A small-molecule ligand and the protein it binds are described below.
Small molecule (SMILES): CC(=O)N[C@H]1[C@H](O[C@H]2[C@H](O)[C@@H](NC(C)=O)CO[C@@H]2CO)O[C@H](CO)[C@@H](O[C@@H]2O[C@H](CO)[C@@H](O)[C@H](O)[C@@H]2O)[C@@H]1O

Binding-site contacts:
Ligand atom O6 contacts residue GLY348 of chain 1.I at 3.4 Å.
Ligand atom N2 contacts residue ASN232 of chain 1.I at 2.9 Å (h-bond).
Ligand atom C8 contacts residue LEU231 of chain 1.I at 3.7 Å (hydrophobic).
Ligand atom C1 contacts residue NAG1 of chain 1.GA at 3.9 Å.
Ligand atom C5 contacts residue VAL414 of chain 1.I at 4.1 Å (hydrophobic).
Ligand atom O6 contacts residue NAG1 of chain 1.GA at 4.0 Å.
Ligand atom C5 contacts residue NAG1 of chain 1.GA at 3.9 Å.
Ligand atom O6 contacts residue ARG412 of chain 1.I at 4.3 Å.
Ligand atom O5 contacts residue ASN232 of chain 1.I at 2.4 Å (h-bond).
Ligand atom O7 contacts residue PRO182 of chain 1.I at 3.8 Å.
Ligand atom C3 contacts residue ASN232 of chain 1.I at 3.8 Å.
Ligand atom C1 contacts residue GLU181 of chain 1.I at 3.2 Å.
Ligand atom C5 contacts residue GLU181 of chain 1.I at 3.4 Å.
Ligand atom C8 contacts residue ASN346 of chain 1.I at 4.1 Å.
Ligand atom O7 contacts residue ASN346 of chain 1.I at 4.0 Å.
Ligand atom C7 contacts residue ASN232 of chain 1.I at 3.8 Å.
Ligand atom O4 contacts residue VAL414 of chain 1.I at 4.2 Å.
Ligand atom C3 contacts residue VAL414 of chain 1.I at 4.0 Å (hydrophobic).
Ligand atom O6 contacts residue CYS413 of chain 1.I at 4.2 Å.
Ligand atom C2 contacts residue GLU181 of chain 1.I at 3.9 Å.
Ligand atom N2 contacts residue SER415 of chain 1.I at 3.9 Å.
Ligand atom C2 contacts residue ASN232 of chain 1.I at 2.5 Å.
Ligand atom O4 contacts residue GLU181 of chain 1.I at 3.8 Å.
Ligand atom C1 contacts residue ASN232 of chain 1.I at 1.4 Å.
Ligand atom O3 contacts residue CYS413 of chain 1.I at 4.1 Å.
Ligand atom C4 contacts residue GLU181 of chain 1.I at 4.0 Å.
Ligand atom O5 contacts residue NAG1 of chain 1.GA at 3.6 Å.
Ligand atom C7 contacts residue ASN346 of chain 1.I at 4.3 Å.
Ligand atom C5 contacts residue ASN232 of chain 1.I at 3.7 Å.
Ligand atom C6 contacts residue GLY348 of chain 1.I at 3.7 Å.
Ligand atom O5 contacts residue GLU181 of chain 1.I at 3.6 Å.
Ligand atom C4 contacts residue ASN232 of chain 1.I at 4.2 Å.
Ligand atom C6 contacts residue NAG1 of chain 1.GA at 4.2 Å.
Ligand atom C6 contacts residue GLU181 of chain 1.I at 4.2 Å.
Ligand atom O7 contacts residue ASN232 of chain 1.I at 4.2 Å.
Ligand atom C1 contacts residue SER415 of chain 1.I at 4.3 Å.
Ligand atom C3 contacts residue GLU181 of chain 1.I at 3.7 Å.
Ligand atom N2 contacts residue GLU181 of chain 1.I at 4.2 Å.
Ligand atom C8 contacts residue VAL224 of chain 1.I at 4.2 Å (hydrophobic).
Ligand atom C8 contacts residue PHE345 of chain 1.I at 4.0 Å (hydrophobic).

Sequence of chain 1.I:
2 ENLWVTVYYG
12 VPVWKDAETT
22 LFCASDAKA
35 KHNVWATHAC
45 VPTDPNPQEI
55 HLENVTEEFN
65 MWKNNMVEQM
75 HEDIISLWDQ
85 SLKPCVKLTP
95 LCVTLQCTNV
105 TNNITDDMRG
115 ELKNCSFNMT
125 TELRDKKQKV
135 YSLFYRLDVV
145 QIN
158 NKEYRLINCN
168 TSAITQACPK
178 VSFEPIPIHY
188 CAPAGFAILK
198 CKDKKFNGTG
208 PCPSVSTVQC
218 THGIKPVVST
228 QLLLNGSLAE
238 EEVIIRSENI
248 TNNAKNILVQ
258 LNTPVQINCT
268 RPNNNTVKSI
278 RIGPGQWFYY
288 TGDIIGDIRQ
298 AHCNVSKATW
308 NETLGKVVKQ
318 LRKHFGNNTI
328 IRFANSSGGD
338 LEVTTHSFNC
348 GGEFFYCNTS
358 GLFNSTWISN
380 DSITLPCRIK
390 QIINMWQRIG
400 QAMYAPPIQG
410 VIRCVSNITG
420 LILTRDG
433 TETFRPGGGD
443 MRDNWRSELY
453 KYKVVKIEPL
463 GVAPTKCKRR